Sequence of chain 1.A:
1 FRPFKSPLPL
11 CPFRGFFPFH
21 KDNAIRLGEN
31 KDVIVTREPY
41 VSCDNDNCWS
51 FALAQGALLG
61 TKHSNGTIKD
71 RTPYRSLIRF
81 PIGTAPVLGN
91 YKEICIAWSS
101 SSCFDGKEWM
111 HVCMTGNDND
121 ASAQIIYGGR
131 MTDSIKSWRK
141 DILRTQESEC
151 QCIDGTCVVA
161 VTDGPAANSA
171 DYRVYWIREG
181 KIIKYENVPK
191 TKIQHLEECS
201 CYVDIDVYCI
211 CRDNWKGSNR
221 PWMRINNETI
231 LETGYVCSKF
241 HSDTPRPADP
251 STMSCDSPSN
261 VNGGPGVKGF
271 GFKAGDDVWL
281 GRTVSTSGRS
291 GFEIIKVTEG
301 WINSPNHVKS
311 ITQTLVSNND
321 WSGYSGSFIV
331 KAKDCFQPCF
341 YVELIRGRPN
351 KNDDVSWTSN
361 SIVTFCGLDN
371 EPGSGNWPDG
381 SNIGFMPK

A small-molecule ligand and the protein it binds are described below.
Small molecule (SMILES): CC(=O)N[C@H]1[C@H](O[C@H]2[C@H](O)[C@@H](NC(C)=O)CO[C@@H]2CO[C@@H]2O[C@@H](C)[C@@H](O)[C@@H](O)[C@@H]2O)O[C@H](CO)[C@@H](O)[C@@H]1O

Binding-site contacts:
Ligand atom C7 contacts residue ASN227 of chain 1.A at 3.3 Å.
Ligand atom O3 contacts residue ILE205 of chain 1.A at 4.2 Å.
Ligand atom C3 contacts residue ASN227 of chain 1.A at 3.8 Å.
Ligand atom O6 contacts residue ASP154 of chain 1.A at 3.8 Å.
Ligand atom N2 contacts residue ASN227 of chain 1.A at 2.8 Å (h-bond).
Ligand atom O4 contacts residue ASN226 of chain 1.A at 4.2 Å.
Ligand atom C6 contacts residue ASP154 of chain 1.A at 4.1 Å.
Ligand atom O3 contacts residue ASP206 of chain 1.A at 4.3 Å.
Ligand atom N2 contacts residue GLU228 of chain 1.A at 3.0 Å (salt-bridge).
Ligand atom C3 contacts residue GLU228 of chain 1.A at 3.9 Å.
Ligand atom C7 contacts residue GLU228 of chain 1.A at 3.9 Å.
Ligand atom O5 contacts residue ASP154 of chain 1.A at 4.3 Å.
Ligand atom C2 contacts residue ASN227 of chain 1.A at 2.4 Å.
Ligand atom C6 contacts residue ASN226 of chain 1.A at 3.6 Å.
Ligand atom O7 contacts residue ASN227 of chain 1.A at 3.4 Å (h-bond).
Ligand atom C1 contacts residue GLU228 of chain 1.A at 3.9 Å.
Ligand atom O5 contacts residue ASN227 of chain 1.A at 2.4 Å (h-bond).
Ligand atom C4 contacts residue ASN226 of chain 1.A at 4.4 Å.
Ligand atom C5 contacts residue ASN227 of chain 1.A at 3.7 Å.
Ligand atom C4 contacts residue ASN227 of chain 1.A at 4.2 Å.
Ligand atom C8 contacts residue ASN227 of chain 1.A at 4.4 Å.
Ligand atom C6 contacts residue ASN227 of chain 1.A at 3.3 Å.
Ligand atom C2 contacts residue GLU228 of chain 1.A at 3.8 Å.
Ligand atom O3 contacts residue PRO7 of chain 1.A at 4.0 Å.
Ligand atom C6 contacts residue GLU228 of chain 1.A at 4.2 Å.
Ligand atom C1 contacts residue ASN227 of chain 1.A at 1.4 Å.
Ligand atom O2 contacts residue PRO7 of chain 1.A at 4.1 Å.
Ligand atom C5 contacts residue ASN227 of chain 1.A at 3.4 Å.
Ligand atom C8 contacts residue GLU228 of chain 1.A at 3.9 Å.
Ligand atom C4 contacts residue ASN227 of chain 1.A at 4.2 Å.
Ligand atom O7 contacts residue THR156 of chain 1.A at 4.0 Å.